Sequence of chain 1.G:
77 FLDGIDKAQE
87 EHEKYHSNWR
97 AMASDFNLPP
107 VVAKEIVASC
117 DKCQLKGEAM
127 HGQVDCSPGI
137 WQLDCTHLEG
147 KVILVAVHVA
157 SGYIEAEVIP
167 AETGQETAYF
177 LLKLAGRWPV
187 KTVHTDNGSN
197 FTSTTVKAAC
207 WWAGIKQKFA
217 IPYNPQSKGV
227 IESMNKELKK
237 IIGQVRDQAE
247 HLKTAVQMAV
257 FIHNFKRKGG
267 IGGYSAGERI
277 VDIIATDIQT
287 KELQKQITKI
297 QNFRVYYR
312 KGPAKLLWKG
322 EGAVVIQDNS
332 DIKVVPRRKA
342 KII

A protein and the small-molecule ligand that binds it are described below.
Small molecule (SMILES): Nc1c(C(=O)NCc2ccc(F)cc2F)c(=O)n(O)c2ncc(CCCCCCO)cc12

Binding-site contacts:
Ligand atom CAM contacts residue PRO221 of chain 1.G at 4.1 Å (hydrophobic).
Ligand atom OBE contacts residue ASN193 of chain 1.G at 3.5 Å.
Ligand atom OAX contacts residue MG1 of chain 1.S at 2.1 Å.
Ligand atom FAH contacts residue PRO221 of chain 1.G at 3.8 Å.
Ligand atom FAH contacts residue GLU228 of chain 1.G at 2.6 Å.
Ligand atom OAX contacts residue ASP140 of chain 1.G at 2.9 Å (salt-bridge).
Ligand atom NAS contacts residue ASP192 of chain 1.G at 3.1 Å (salt-bridge).
Ligand atom NAJ contacts residue GLU228 of chain 1.G at 4.0 Å.
Ligand atom OBE contacts residue PRO218 of chain 1.G at 3.6 Å.
Ligand atom CAE contacts residue GLU228 of chain 1.G at 4.0 Å.
Ligand atom CAD contacts residue PRO221 of chain 1.G at 3.5 Å (hydrophobic).
Ligand atom CAA contacts residue GLN222 of chain 1.G at 3.8 Å.
Ligand atom CAT contacts residue MG1 of chain 1.R at 2.9 Å.
Ligand atom NAU contacts residue MG1 of chain 1.R at 2.8 Å.
Ligand atom CAV contacts residue GLU228 of chain 1.G at 3.8 Å.
Ligand atom OAX contacts residue MG1 of chain 1.R at 1.9 Å.
Ligand atom CBD contacts residue TYR219 of chain 1.G at 3.7 Å (hydrophobic).
Ligand atom CAT contacts residue ASP192 of chain 1.G at 3.8 Å.
Ligand atom FAG contacts residue GLN222 of chain 1.G at 3.1 Å.
Ligand atom CAV contacts residue MG1 of chain 1.S at 2.9 Å.
Ligand atom CAF contacts residue GLN222 of chain 1.G at 3.8 Å.
Ligand atom NAU contacts residue MG1 of chain 1.S at 2.8 Å.
Ligand atom NAU contacts residue GLU228 of chain 1.G at 4.0 Å.
Ligand atom CAR contacts residue MG1 of chain 1.R at 3.4 Å.
Ligand atom NAS contacts residue MG1 of chain 1.R at 2.3 Å.
Ligand atom CAR contacts residue ASP192 of chain 1.G at 3.7 Å.
Ligand atom CAC contacts residue PRO221 of chain 1.G at 3.9 Å (hydrophobic).
Ligand atom CBC contacts residue ASN193 of chain 1.G at 3.3 Å.
Ligand atom OAX contacts residue ASP192 of chain 1.G at 3.5 Å (salt-bridge).
Ligand atom CAD contacts residue GLU228 of chain 1.G at 3.9 Å.
Ligand atom OAX contacts residue GLU228 of chain 1.G at 3.3 Å (salt-bridge).
Ligand atom CAK contacts residue PRO221 of chain 1.G at 3.8 Å (hydrophobic).
Ligand atom NAU contacts residue ASP140 of chain 1.G at 4.1 Å.
Ligand atom CAV contacts residue MG1 of chain 1.R at 4.0 Å.
Ligand atom CAE contacts residue PRO221 of chain 1.G at 3.4 Å (hydrophobic).
Ligand atom NAU contacts residue ASP192 of chain 1.G at 4.0 Å.
Ligand atom OAW contacts residue MG1 of chain 1.S at 2.1 Å.
Ligand atom OAL contacts residue PRO221 of chain 1.G at 3.7 Å.
Ligand atom OAW contacts residue GLU228 of chain 1.G at 2.6 Å (salt-bridge).
Ligand atom CAF contacts residue PRO221 of chain 1.G at 3.8 Å (hydrophobic).